Sequence of chain 1.J:
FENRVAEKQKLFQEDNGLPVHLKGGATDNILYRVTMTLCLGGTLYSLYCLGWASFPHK

A protein and the small-molecule ligand that binds it are described below.
Small molecule (SMILES): C[C@H](CCC(=O)O)[C@H]1CC[C@H]2[C@@H]3[C@H](O)C[C@@H]4C[C@H](O)CC[C@]4(C)[C@H]3C[C@H](O)[C@]12C

Binding-site contacts:
Ligand atom C19 contacts residue PHE219 of chain 1.C at 3.8 Å (hydrophobic).
Ligand atom O7 contacts residue LEU160 of chain 1.C at 4.1 Å.
Ligand atom C10 contacts residue PHE164 of chain 1.C at 4.3 Å (hydrophobic).
Ligand atom O7 contacts residue LYS157 of chain 1.C at 4.1 Å.
Ligand atom O26 contacts residue PHE1 of chain 1.J at 3.7 Å.
Ligand atom O25 contacts residue ARG156 of chain 1.C at 2.9 Å (salt-bridge).
Ligand atom C18 contacts residue PHE219 of chain 1.C at 4.5 Å (hydrophobic).
Ligand atom C23 contacts residue ARG156 of chain 1.C at 3.6 Å.
Ligand atom O7 contacts residue GLN161 of chain 1.C at 3.3 Å.
Ligand atom O25 contacts residue PHE1 of chain 1.J at 3.4 Å (h-bond).
Ligand atom O26 contacts residue ARG156 of chain 1.C at 2.7 Å (salt-bridge).
Ligand atom C24 contacts residue ARG156 of chain 1.C at 3.0 Å.
Ligand atom C23 contacts residue LEU160 of chain 1.C at 4.5 Å (hydrophobic).
Ligand atom C4 contacts residue PHE164 of chain 1.C at 4.3 Å (hydrophobic).
Ligand atom C15 contacts residue LYS157 of chain 1.C at 4.4 Å.
Ligand atom C18 contacts residue LEU160 of chain 1.C at 3.6 Å (hydrophobic).
Ligand atom C21 contacts residue PHE1 of chain 1.J at 4.4 Å (hydrophobic).
Ligand atom C24 contacts residue PHE1 of chain 1.J at 4.2 Å (hydrophobic).
Ligand atom C19 contacts residue PHE164 of chain 1.C at 3.1 Å (hydrophobic).
Ligand atom O26 contacts residue PHE225 of chain 1.C at 4.2 Å.
Ligand atom C18 contacts residue LEU223 of chain 1.C at 3.5 Å (hydrophobic).
Ligand atom C7 contacts residue LEU160 of chain 1.C at 4.3 Å (hydrophobic).
Ligand atom C6 contacts residue GLN161 of chain 1.C at 4.4 Å.
Ligand atom C16 contacts residue LEU160 of chain 1.C at 4.2 Å (hydrophobic).
Ligand atom C5 contacts residue PHE164 of chain 1.C at 3.8 Å (hydrophobic).
Ligand atom C6 contacts residue PHE164 of chain 1.C at 4.4 Å (hydrophobic).
Ligand atom C15 contacts residue LEU160 of chain 1.C at 4.1 Å (hydrophobic).
Ligand atom C7 contacts residue GLN161 of chain 1.C at 3.8 Å.

Sequence of chain 1.C:
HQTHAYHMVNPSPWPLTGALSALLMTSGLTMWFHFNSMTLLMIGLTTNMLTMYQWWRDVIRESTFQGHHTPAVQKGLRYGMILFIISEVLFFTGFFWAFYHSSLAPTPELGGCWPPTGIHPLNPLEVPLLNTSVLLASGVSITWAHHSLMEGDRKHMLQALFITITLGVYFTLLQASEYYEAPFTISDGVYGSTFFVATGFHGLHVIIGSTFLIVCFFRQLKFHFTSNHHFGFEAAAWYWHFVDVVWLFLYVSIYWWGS